This small molecule binds to this protein.
Small molecule (SMILES): CCC(CC)[C@H](NC(C)=O)[C@@H]1[C@H](O)[C@@H](C(=O)O)C[C@H]1NC(=N)N

Sequence of chain 1.K:
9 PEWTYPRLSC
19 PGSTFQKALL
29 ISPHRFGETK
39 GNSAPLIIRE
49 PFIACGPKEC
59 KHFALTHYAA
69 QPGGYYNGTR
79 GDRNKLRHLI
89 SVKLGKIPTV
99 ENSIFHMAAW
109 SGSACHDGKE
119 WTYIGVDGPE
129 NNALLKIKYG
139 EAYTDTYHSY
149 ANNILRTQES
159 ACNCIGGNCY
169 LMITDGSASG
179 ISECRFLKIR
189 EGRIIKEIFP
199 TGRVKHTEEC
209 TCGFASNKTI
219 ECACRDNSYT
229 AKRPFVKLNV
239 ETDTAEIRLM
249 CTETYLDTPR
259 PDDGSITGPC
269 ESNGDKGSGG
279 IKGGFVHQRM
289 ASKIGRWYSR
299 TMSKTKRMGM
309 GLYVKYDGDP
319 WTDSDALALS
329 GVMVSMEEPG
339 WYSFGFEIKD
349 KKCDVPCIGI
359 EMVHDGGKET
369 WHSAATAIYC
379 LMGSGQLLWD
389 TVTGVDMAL

Binding-site contacts:
Ligand atom O7 contacts residue TYR340 of chain 1.K at 3.1 Å (h-bond).
Ligand atom C26 contacts residue GLU48 of chain 1.K at 3.6 Å.
Ligand atom N30 contacts residue TRP108 of chain 1.K at 3.1 Å (h-bond).
Ligand atom C1 contacts residue TYR340 of chain 1.K at 3.2 Å (hydrophobic).
Ligand atom C2 contacts residue TYR340 of chain 1.K at 3.7 Å (hydrophobic).
Ligand atom C2 contacts residue ASP80 of chain 1.K at 3.4 Å.
Ligand atom N30 contacts residue GLU157 of chain 1.K at 3.3 Å (salt-bridge).
Ligand atom C15 contacts residue ARG154 of chain 1.K at 3.6 Å.
Ligand atom C1 contacts residue ARG47 of chain 1.K at 3.7 Å.
Ligand atom C6 contacts residue TYR340 of chain 1.K at 2.9 Å (hydrophobic).
Ligand atom O7 contacts residue ARG305 of chain 1.K at 3.0 Å (salt-bridge).
Ligand atom N27 contacts residue ASP80 of chain 1.K at 3.1 Å (salt-bridge).
Ligand atom O8 contacts residue ARG305 of chain 1.K at 2.9 Å (salt-bridge).
Ligand atom C1 contacts residue ASP80 of chain 1.K at 3.4 Å.
Ligand atom N27 contacts residue GLU48 of chain 1.K at 3.7 Å.
Ligand atom N30 contacts residue LEU63 of chain 1.K at 3.9 Å.
Ligand atom C36 contacts residue GLU207 of chain 1.K at 3.6 Å.
Ligand atom N25 contacts residue GLU48 of chain 1.K at 3.9 Å.
Ligand atom C4 contacts residue TYR340 of chain 1.K at 3.5 Å (hydrophobic).
Ligand atom C5 contacts residue ASP80 of chain 1.K at 3.7 Å.
Ligand atom C5 contacts residue TYR340 of chain 1.K at 3.5 Å (hydrophobic).
Ligand atom O8 contacts residue TYR340 of chain 1.K at 3.2 Å (h-bond).
Ligand atom O7 contacts residue ARG223 of chain 1.K at 3.0 Å (salt-bridge).
Ligand atom C36 contacts residue GLU206 of chain 1.K at 3.5 Å.
Ligand atom O8 contacts residue ARG47 of chain 1.K at 3.0 Å (salt-bridge).
Ligand atom C6 contacts residue ARG305 of chain 1.K at 3.6 Å.
Ligand atom C37 contacts residue ARG154 of chain 1.K at 3.6 Å.
Ligand atom O14 contacts residue ARG81 of chain 1.K at 3.2 Å (salt-bridge).
Ligand atom C39 contacts residue GLU206 of chain 1.K at 3.2 Å.
Ligand atom C38 contacts residue ALA176 of chain 1.K at 3.8 Å (hydrophobic).
Ligand atom C3 contacts residue GLU207 of chain 1.K at 3.9 Å.
Ligand atom N27 contacts residue ARG85 of chain 1.K at 3.7 Å.
Ligand atom C6 contacts residue ARG47 of chain 1.K at 4.0 Å.
Ligand atom N30 contacts residue GLU48 of chain 1.K at 3.8 Å.
Ligand atom O14 contacts residue ASP80 of chain 1.K at 3.8 Å.
Ligand atom C3 contacts residue TYR340 of chain 1.K at 3.4 Å (hydrophobic).
Ligand atom C4 contacts residue ASP80 of chain 1.K at 3.8 Å.
Ligand atom O9 contacts residue ASP80 of chain 1.K at 2.9 Å (salt-bridge).
Ligand atom C1 contacts residue GLU48 of chain 1.K at 3.7 Å.
Ligand atom C39 contacts residue ARG223 of chain 1.K at 3.7 Å.